Sequence of chain 51.N:
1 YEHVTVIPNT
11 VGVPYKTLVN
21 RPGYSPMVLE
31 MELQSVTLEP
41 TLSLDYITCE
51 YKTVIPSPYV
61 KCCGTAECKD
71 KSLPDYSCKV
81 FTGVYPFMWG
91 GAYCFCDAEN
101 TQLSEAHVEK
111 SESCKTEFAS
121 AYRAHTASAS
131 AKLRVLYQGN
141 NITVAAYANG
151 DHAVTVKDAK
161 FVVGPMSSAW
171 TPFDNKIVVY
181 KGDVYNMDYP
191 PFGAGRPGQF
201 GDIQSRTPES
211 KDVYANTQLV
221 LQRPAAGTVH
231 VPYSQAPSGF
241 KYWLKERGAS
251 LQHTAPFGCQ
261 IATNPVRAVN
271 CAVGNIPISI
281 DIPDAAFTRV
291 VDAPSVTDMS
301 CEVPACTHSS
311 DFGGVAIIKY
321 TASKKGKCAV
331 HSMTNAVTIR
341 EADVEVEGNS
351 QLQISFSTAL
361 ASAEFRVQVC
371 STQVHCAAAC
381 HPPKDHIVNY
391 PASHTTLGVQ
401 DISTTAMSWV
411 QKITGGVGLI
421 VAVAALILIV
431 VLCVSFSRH

Binding-site contacts:
Ligand atom C8 contacts residue ALA258 of chain 51.O at 3.7 Å (hydrophobic).
Ligand atom C5 contacts residue LYS181 of chain 51.N at 3.4 Å.
Ligand atom C3 contacts residue LYS115 of chain 51.N at 4.3 Å.
Ligand atom C5 contacts residue ASN259 of chain 51.O at 3.7 Å.
Ligand atom C6 contacts residue LYS181 of chain 51.N at 3.4 Å.
Ligand atom C8 contacts residue THR116 of chain 51.N at 4.3 Å.
Ligand atom C8 contacts residue ASN259 of chain 51.O at 4.2 Å.
Ligand atom C7 contacts residue ASN259 of chain 51.O at 3.2 Å.
Ligand atom C8 contacts residue LEU257 of chain 51.O at 4.1 Å (hydrophobic).
Ligand atom O7 contacts residue ASN259 of chain 51.O at 3.2 Å (h-bond).
Ligand atom N2 contacts residue ASN259 of chain 51.O at 2.8 Å (h-bond).
Ligand atom N2 contacts residue THR116 of chain 51.N at 4.1 Å.
Ligand atom O5 contacts residue ASN259 of chain 51.O at 2.3 Å (h-bond).
Ligand atom C3 contacts residue ASN259 of chain 51.O at 3.7 Å.
Ligand atom C4 contacts residue ASN259 of chain 51.O at 4.2 Å.
Ligand atom C4 contacts residue LYS181 of chain 51.N at 3.6 Å.
Ligand atom C1 contacts residue ASN259 of chain 51.O at 1.4 Å.
Ligand atom O4 contacts residue PHE118 of chain 51.N at 4.1 Å.
Ligand atom O3 contacts residue LYS115 of chain 51.N at 3.6 Å (salt-bridge).
Ligand atom C2 contacts residue ASN259 of chain 51.O at 2.4 Å.
Ligand atom O6 contacts residue LYS181 of chain 51.N at 3.4 Å (salt-bridge).
Ligand atom O4 contacts residue LYS181 of chain 51.N at 2.7 Å (salt-bridge).

Sequence of chain 51.O:
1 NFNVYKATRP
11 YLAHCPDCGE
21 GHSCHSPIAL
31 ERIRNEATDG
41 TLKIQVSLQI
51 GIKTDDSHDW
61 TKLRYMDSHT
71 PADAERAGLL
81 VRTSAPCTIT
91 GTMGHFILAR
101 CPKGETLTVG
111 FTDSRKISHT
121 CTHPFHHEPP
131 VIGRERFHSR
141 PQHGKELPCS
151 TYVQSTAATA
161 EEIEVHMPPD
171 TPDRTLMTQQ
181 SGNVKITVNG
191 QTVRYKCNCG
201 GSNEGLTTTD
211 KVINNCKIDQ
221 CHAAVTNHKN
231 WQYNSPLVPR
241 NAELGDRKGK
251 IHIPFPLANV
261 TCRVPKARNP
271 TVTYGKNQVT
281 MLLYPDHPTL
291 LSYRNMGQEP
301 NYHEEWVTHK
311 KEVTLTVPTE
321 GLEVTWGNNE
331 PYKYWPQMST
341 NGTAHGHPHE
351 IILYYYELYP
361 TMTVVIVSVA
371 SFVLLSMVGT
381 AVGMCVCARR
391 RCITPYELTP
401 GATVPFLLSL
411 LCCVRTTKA

A protein and the small-molecule ligand that binds it are described below.
Small molecule (SMILES): CC(=O)N[C@@H]1[C@@H](O)[C@H](O)[C@@H](CO)O[C@H]1O